This small molecule binds to this protein.
Small molecule (SMILES): CC(=O)N[C@@H]1[C@@H](O)[C@H](O)[C@@H](CO)O[C@H]1O

Binding-site contacts:
Ligand atom N2 contacts residue ARG427 of chain 1.E at 3.3 Å (salt-bridge).
Ligand atom C5 contacts residue ASN323 of chain 1.E at 3.7 Å.
Ligand atom C2 contacts residue ASN323 of chain 1.E at 2.5 Å.
Ligand atom C7 contacts residue ARG427 of chain 1.E at 3.4 Å.
Ligand atom C8 contacts residue ARG427 of chain 1.E at 3.4 Å.
Ligand atom C7 contacts residue ASN323 of chain 1.E at 4.0 Å.
Ligand atom O7 contacts residue GLN324 of chain 1.E at 4.0 Å.
Ligand atom O6 contacts residue ASN323 of chain 1.E at 3.9 Å.
Ligand atom C1 contacts residue ARG427 of chain 1.E at 4.0 Å.
Ligand atom C3 contacts residue ASN323 of chain 1.E at 3.8 Å.
Ligand atom C8 contacts residue SER325 of chain 1.E at 4.3 Å.
Ligand atom C2 contacts residue ARG427 of chain 1.E at 4.1 Å.
Ligand atom O5 contacts residue ASN323 of chain 1.E at 2.4 Å (h-bond).
Ligand atom C1 contacts residue ASN323 of chain 1.E at 1.4 Å.
Ligand atom O7 contacts residue ARG427 of chain 1.E at 4.2 Å.
Ligand atom N2 contacts residue ASN323 of chain 1.E at 3.0 Å (h-bond).
Ligand atom C4 contacts residue ASN323 of chain 1.E at 4.2 Å.

Sequence of chain 1.E:
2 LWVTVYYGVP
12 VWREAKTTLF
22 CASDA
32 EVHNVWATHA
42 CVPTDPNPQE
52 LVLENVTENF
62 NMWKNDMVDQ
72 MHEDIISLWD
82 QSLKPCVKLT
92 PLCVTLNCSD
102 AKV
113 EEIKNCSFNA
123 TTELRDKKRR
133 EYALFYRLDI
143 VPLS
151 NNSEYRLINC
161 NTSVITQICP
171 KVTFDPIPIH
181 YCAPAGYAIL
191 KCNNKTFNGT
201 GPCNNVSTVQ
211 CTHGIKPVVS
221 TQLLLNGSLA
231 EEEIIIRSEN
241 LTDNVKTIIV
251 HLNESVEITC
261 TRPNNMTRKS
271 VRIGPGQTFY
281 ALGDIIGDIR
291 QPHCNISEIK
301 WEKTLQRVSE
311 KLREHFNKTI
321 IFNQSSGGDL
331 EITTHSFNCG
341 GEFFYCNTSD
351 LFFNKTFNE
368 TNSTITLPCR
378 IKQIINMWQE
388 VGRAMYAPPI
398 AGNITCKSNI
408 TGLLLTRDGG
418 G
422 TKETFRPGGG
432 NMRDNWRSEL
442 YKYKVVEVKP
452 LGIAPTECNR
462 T